Sequence of chain 1.A:
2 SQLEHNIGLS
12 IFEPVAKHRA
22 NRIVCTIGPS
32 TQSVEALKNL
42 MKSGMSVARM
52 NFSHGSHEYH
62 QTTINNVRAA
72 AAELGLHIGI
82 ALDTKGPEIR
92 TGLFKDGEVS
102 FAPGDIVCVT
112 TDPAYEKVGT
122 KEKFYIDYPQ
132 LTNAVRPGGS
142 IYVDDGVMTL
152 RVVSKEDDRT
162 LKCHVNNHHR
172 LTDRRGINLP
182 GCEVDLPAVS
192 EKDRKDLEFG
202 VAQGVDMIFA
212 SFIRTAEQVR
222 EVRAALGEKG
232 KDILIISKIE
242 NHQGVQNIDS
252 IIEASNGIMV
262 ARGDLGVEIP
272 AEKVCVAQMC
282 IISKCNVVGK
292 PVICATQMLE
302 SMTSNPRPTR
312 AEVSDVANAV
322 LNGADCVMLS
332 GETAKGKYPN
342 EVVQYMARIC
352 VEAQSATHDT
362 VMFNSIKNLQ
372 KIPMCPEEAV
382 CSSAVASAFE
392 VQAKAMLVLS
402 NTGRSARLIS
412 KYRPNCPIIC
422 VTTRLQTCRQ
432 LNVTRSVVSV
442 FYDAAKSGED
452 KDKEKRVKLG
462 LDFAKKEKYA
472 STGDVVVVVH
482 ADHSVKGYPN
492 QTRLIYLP

The protein below binds the small molecule below.
Small molecule (SMILES): O=C(O)CCC(=O)C(=O)O

Binding-site contacts:
Ligand atom O5 contacts residue GLU241 of chain 1.A at 3.7 Å.
Ligand atom C3 contacts residue MET260 of chain 1.A at 3.9 Å (hydrophobic).
Ligand atom C1 contacts residue GLU241 of chain 1.A at 4.2 Å.
Ligand atom C5 contacts residue THR297 of chain 1.A at 3.6 Å.
Ligand atom C3 contacts residue THR297 of chain 1.A at 3.8 Å.
Ligand atom C1 contacts residue ASP265 of chain 1.A at 3.6 Å.
Ligand atom C2 contacts residue GLU241 of chain 1.A at 4.2 Å.
Ligand atom C2 contacts residue ASP265 of chain 1.A at 4.2 Å.
Ligand atom C1 contacts residue ALA262 of chain 1.A at 3.7 Å (hydrophobic).
Ligand atom O1 contacts residue ALA262 of chain 1.A at 3.3 Å.
Ligand atom O1 contacts residue ASP265 of chain 1.A at 3.7 Å.
Ligand atom O1 contacts residue ARG263 of chain 1.A at 3.5 Å (salt-bridge).
Ligand atom C4 contacts residue MET329 of chain 1.A at 3.7 Å (hydrophobic).
Ligand atom O1 contacts residue GLY264 of chain 1.A at 2.9 Å (h-bond).
Ligand atom C3 contacts residue MET329 of chain 1.A at 3.9 Å (hydrophobic).
Ligand atom C1 contacts residue GLY264 of chain 1.A at 3.8 Å.
Ligand atom C2 contacts residue ALA262 of chain 1.A at 3.8 Å (hydrophobic).
Ligand atom O3 contacts residue THR297 of chain 1.A at 3.7 Å.
Ligand atom O4 contacts residue SER331 of chain 1.A at 2.3 Å (h-bond).
Ligand atom C1 contacts residue MG1 of chain 1.C at 3.0 Å.
Ligand atom O5 contacts residue ASP265 of chain 1.A at 3.6 Å (salt-bridge).
Ligand atom C3 contacts residue MG1 of chain 1.C at 4.2 Å.
Ligand atom C2 contacts residue LYS239 of chain 1.A at 3.8 Å.
Ligand atom O2 contacts residue ASP265 of chain 1.A at 2.6 Å (salt-bridge).
Ligand atom O1 contacts residue THR297 of chain 1.A at 2.4 Å (h-bond).
Ligand atom C4 contacts residue ARG50 of chain 1.A at 3.2 Å.
Ligand atom O2 contacts residue MG1 of chain 1.C at 2.4 Å.
Ligand atom O1 contacts residue MG1 of chain 1.C at 4.2 Å.
Ligand atom C5 contacts residue SER331 of chain 1.A at 3.4 Å.
Ligand atom O4 contacts residue MET329 of chain 1.A at 4.2 Å.
Ligand atom C1 contacts residue THR297 of chain 1.A at 3.6 Å.
Ligand atom C2 contacts residue MG1 of chain 1.C at 2.7 Å.
Ligand atom O2 contacts residue GLY264 of chain 1.A at 3.6 Å.
Ligand atom C3 contacts residue LYS239 of chain 1.A at 4.2 Å.
Ligand atom O2 contacts residue GLU241 of chain 1.A at 3.5 Å (salt-bridge).
Ligand atom O5 contacts residue LYS239 of chain 1.A at 2.9 Å (salt-bridge).
Ligand atom O2 contacts residue ALA262 of chain 1.A at 3.7 Å.
Ligand atom O5 contacts residue MG1 of chain 1.C at 2.0 Å.
Ligand atom O4 contacts residue THR297 of chain 1.A at 3.7 Å.
Ligand atom C4 contacts residue SER331 of chain 1.A at 3.9 Å.